Sequence of chain 1.A:
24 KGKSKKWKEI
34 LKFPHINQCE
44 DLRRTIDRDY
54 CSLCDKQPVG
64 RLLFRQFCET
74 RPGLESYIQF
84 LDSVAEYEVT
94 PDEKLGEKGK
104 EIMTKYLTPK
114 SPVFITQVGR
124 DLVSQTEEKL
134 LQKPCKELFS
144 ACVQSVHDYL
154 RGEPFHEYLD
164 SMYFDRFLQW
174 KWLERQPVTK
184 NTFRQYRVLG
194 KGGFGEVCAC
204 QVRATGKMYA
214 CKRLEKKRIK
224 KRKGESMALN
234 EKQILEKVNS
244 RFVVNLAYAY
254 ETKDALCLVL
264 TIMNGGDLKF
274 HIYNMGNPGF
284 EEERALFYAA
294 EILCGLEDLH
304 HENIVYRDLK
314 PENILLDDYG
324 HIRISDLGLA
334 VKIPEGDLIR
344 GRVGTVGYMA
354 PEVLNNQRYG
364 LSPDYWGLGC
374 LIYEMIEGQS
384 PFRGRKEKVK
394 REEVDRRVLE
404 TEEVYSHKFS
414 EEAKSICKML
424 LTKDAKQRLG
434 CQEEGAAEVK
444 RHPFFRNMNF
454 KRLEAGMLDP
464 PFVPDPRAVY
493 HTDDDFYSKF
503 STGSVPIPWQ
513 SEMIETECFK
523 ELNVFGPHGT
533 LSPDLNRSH

Binding-site contacts:
Ligand atom NAQ contacts residue GLU315 of chain 1.A at 3.5 Å (salt-bridge).
Ligand atom NAO contacts residue LYS194 of chain 1.A at 2.8 Å (salt-bridge).
Ligand atom FBA contacts residue LEU217 of chain 1.A at 3.5 Å.
Ligand atom CAW contacts residue GLY198 of chain 1.A at 3.2 Å.
Ligand atom NAA contacts residue THR264 of chain 1.A at 2.8 Å (h-bond).
Ligand atom NAB contacts residue ILE265 of chain 1.A at 3.6 Å.
Ligand atom NAA contacts residue ALA213 of chain 1.A at 3.1 Å.
Ligand atom CAC contacts residue MET266 of chain 1.A at 3.6 Å (hydrophobic).
Ligand atom CBH contacts residue GLU234 of chain 1.A at 3.3 Å.
Ligand atom CBK contacts residue MET230 of chain 1.A at 3.4 Å (hydrophobic).
Ligand atom CAD contacts residue LEU318 of chain 1.A at 3.5 Å (hydrophobic).
Ligand atom CAV contacts residue VAL200 of chain 1.A at 3.6 Å (hydrophobic).
Ligand atom CAS contacts residue GLU315 of chain 1.A at 3.4 Å.
Ligand atom FBA contacts residue GLY198 of chain 1.A at 3.1 Å.
Ligand atom NBD contacts residue ASP329 of chain 1.A at 2.8 Å (salt-bridge).
Ligand atom NAB contacts residue THR264 of chain 1.A at 3.6 Å (h-bond).
Ligand atom OAT contacts residue ASN316 of chain 1.A at 3.5 Å (h-bond).
Ligand atom CAU contacts residue LYS194 of chain 1.A at 3.3 Å.
Ligand atom NAA contacts residue MET266 of chain 1.A at 3.5 Å (h-bond).
Ligand atom CAN contacts residue LYS194 of chain 1.A at 3.0 Å.
Ligand atom FBA contacts residue LYS215 of chain 1.A at 3.4 Å.
Ligand atom CAH contacts residue SER328 of chain 1.A at 3.4 Å.
Ligand atom CAZ contacts residue GLY195 of chain 1.A at 3.5 Å.
Ligand atom CBH contacts residue LYS215 of chain 1.A at 3.4 Å.
Ligand atom CAV contacts residue LYS194 of chain 1.A at 3.4 Å.
Ligand atom OBC contacts residue GLY196 of chain 1.A at 3.4 Å (h-bond).
Ligand atom CAX contacts residue LYS215 of chain 1.A at 3.6 Å.
Ligand atom CBK contacts residue PHE197 of chain 1.A at 3.4 Å (hydrophobic).
Ligand atom CAY contacts residue GLY195 of chain 1.A at 3.6 Å.
Ligand atom NBG contacts residue LYS215 of chain 1.A at 3.0 Å (salt-bridge).
Ligand atom OBC contacts residue PHE197 of chain 1.A at 3.0 Å (h-bond).
Ligand atom CAX contacts residue GLY198 of chain 1.A at 3.5 Å.
Ligand atom CBE contacts residue ASP329 of chain 1.A at 3.6 Å.
Ligand atom NAB contacts residue MET266 of chain 1.A at 2.8 Å (h-bond).
Ligand atom CBJ contacts residue MET230 of chain 1.A at 3.6 Å (hydrophobic).
Ligand atom NAB contacts residue ALA213 of chain 1.A at 3.3 Å.
Ligand atom CAF contacts residue LEU318 of chain 1.A at 3.5 Å (hydrophobic).
Ligand atom CAZ contacts residue ASP329 of chain 1.A at 3.6 Å.
Ligand atom CBB contacts residue ASP329 of chain 1.A at 3.6 Å.
Ligand atom NAQ contacts residue ASN316 of chain 1.A at 2.9 Å (h-bond).

This small molecule binds to this protein.
Small molecule (SMILES): CC1=C(C(=O)Nc2ccc3[nH]ncc3c2)[C@H](c2ccc(F)c(C(=O)NCc3ccccn3)c2)NC(=O)N1